Sequence of chain 1.B:
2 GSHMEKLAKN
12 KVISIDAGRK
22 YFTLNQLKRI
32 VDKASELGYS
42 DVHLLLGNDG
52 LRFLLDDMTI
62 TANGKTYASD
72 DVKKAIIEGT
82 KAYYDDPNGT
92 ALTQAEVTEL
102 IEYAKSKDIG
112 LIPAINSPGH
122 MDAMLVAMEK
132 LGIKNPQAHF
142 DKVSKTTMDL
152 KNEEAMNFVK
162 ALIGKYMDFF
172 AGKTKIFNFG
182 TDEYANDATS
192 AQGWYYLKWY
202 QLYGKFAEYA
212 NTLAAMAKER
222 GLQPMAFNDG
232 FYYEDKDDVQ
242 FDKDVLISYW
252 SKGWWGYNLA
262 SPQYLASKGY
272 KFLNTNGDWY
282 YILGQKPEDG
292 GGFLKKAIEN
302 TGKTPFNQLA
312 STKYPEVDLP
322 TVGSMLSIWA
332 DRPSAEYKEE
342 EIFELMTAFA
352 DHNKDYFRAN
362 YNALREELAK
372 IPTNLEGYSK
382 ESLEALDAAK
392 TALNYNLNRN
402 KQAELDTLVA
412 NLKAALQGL

A protein and the small-molecule ligand that binds it are described below.
Small molecule (SMILES): CC(=O)N[C@H]1/C(=N/O)O[C@H](CO)[C@@H](O)[C@@H]1O

Binding-site contacts:
Ligand atom O6 contacts residue ILE283 of chain 1.B at 3.4 Å.
Ligand atom C7 contacts residue TRP330 of chain 1.B at 3.8 Å (hydrophobic).
Ligand atom C8 contacts residue TRP251 of chain 1.B at 3.7 Å (hydrophobic).
Ligand atom O3 contacts residue ARG20 of chain 1.B at 3.0 Å (salt-bridge).
Ligand atom C2 contacts residue ASP183 of chain 1.B at 3.8 Å.
Ligand atom C1 contacts residue GLU184 of chain 1.B at 3.8 Å.
Ligand atom O3 contacts residue ASP183 of chain 1.B at 4.0 Å.
Ligand atom C4 contacts residue TRP330 of chain 1.B at 3.9 Å (hydrophobic).
Ligand atom O4 contacts residue ASP332 of chain 1.B at 2.7 Å (salt-bridge).
Ligand atom C8 contacts residue TYR281 of chain 1.B at 3.8 Å (hydrophobic).
Ligand atom C8 contacts residue PHE228 of chain 1.B at 3.7 Å (hydrophobic).
Ligand atom C3 contacts residue ARG20 of chain 1.B at 4.0 Å.
Ligand atom C4 contacts residue ARG20 of chain 1.B at 3.9 Å.
Ligand atom C7 contacts residue TYR281 of chain 1.B at 3.5 Å (hydrophobic).
Ligand atom C4 contacts residue ASP332 of chain 1.B at 3.7 Å.
Ligand atom C8 contacts residue ASP183 of chain 1.B at 3.6 Å.
Ligand atom C6 contacts residue ASP332 of chain 1.B at 3.4 Å.
Ligand atom O6 contacts residue ASP332 of chain 1.B at 2.7 Å (salt-bridge).
Ligand atom O1 contacts residue TRP251 of chain 1.B at 2.6 Å.
Ligand atom O4 contacts residue ARG20 of chain 1.B at 2.9 Å (salt-bridge).
Ligand atom C6 contacts residue TRP330 of chain 1.B at 3.7 Å (hydrophobic).
Ligand atom N1 contacts residue TRP251 of chain 1.B at 3.4 Å.
Ligand atom O7 contacts residue TYR281 of chain 1.B at 2.6 Å (h-bond).
Ligand atom C2 contacts residue GLU184 of chain 1.B at 3.2 Å.
Ligand atom C5 contacts residue TRP330 of chain 1.B at 3.9 Å (hydrophobic).
Ligand atom N1 contacts residue GLU184 of chain 1.B at 3.8 Å.
Ligand atom N2 contacts residue GLU184 of chain 1.B at 3.9 Å.
Ligand atom O4 contacts residue TRP330 of chain 1.B at 3.1 Å.
Ligand atom C6 contacts residue TYR281 of chain 1.B at 4.0 Å (hydrophobic).
Ligand atom O3 contacts residue GLU184 of chain 1.B at 4.0 Å.
Ligand atom O3 contacts residue TRP330 of chain 1.B at 3.9 Å.
Ligand atom O3 contacts residue HIS121 of chain 1.B at 3.3 Å (h-bond).
Ligand atom C5 contacts residue ASP332 of chain 1.B at 4.1 Å.
Ligand atom C5 contacts residue TYR281 of chain 1.B at 3.8 Å (hydrophobic).
Ligand atom C3 contacts residue TRP330 of chain 1.B at 3.8 Å (hydrophobic).
Ligand atom N2 contacts residue ASP183 of chain 1.B at 2.9 Å (salt-bridge).
Ligand atom C6 contacts residue ILE283 of chain 1.B at 3.6 Å (hydrophobic).
Ligand atom O7 contacts residue TRP330 of chain 1.B at 3.2 Å.
Ligand atom C7 contacts residue ASP183 of chain 1.B at 3.8 Å.
Ligand atom O5 contacts residue TYR281 of chain 1.B at 3.8 Å.